Binding-site contacts:
Ligand atom C5 contacts residue TYR348 of chain 1.A at 3.9 Å (hydrophobic).
Ligand atom O7 contacts residue TYR348 of chain 1.A at 4.0 Å.
Ligand atom C1 contacts residue THR352 of chain 1.A at 4.1 Å.
Ligand atom O7 contacts residue ASN350 of chain 1.A at 3.4 Å (h-bond).
Ligand atom O5 contacts residue TYR348 of chain 1.A at 3.9 Å.
Ligand atom C3 contacts residue ASN350 of chain 1.A at 3.6 Å.
Ligand atom C1 contacts residue ASN350 of chain 1.A at 1.3 Å.
Ligand atom C7 contacts residue THR352 of chain 1.A at 4.3 Å.
Ligand atom C2 contacts residue ASN350 of chain 1.A at 2.2 Å.
Ligand atom C5 contacts residue ASN350 of chain 1.A at 3.7 Å.
Ligand atom O6 contacts residue TYR348 of chain 1.A at 4.4 Å.
Ligand atom N2 contacts residue THR352 of chain 1.A at 4.1 Å.
Ligand atom C8 contacts residue THR352 of chain 1.A at 3.8 Å.
Ligand atom C4 contacts residue ASN350 of chain 1.A at 4.2 Å.
Ligand atom C1 contacts residue TYR348 of chain 1.A at 4.3 Å (hydrophobic).
Ligand atom C8 contacts residue ASN350 of chain 1.A at 4.1 Å.
Ligand atom O5 contacts residue ASN350 of chain 1.A at 2.4 Å (h-bond).
Ligand atom N2 contacts residue ASN350 of chain 1.A at 2.5 Å (h-bond).
Ligand atom C7 contacts residue ASN350 of chain 1.A at 3.1 Å.

A protein and the small-molecule ligand that binds it are described below.
Small molecule (SMILES): CC(=O)N[C@H]1[C@H](O[C@H]2[C@H](O)[C@@H](NC(C)=O)CO[C@@H]2CO)O[C@H](CO)[C@@H](O[C@@H]2O[C@H](CO)[C@@H](O)[C@H](O)[C@@H]2O)[C@@H]1O

Sequence of chain 1.A:
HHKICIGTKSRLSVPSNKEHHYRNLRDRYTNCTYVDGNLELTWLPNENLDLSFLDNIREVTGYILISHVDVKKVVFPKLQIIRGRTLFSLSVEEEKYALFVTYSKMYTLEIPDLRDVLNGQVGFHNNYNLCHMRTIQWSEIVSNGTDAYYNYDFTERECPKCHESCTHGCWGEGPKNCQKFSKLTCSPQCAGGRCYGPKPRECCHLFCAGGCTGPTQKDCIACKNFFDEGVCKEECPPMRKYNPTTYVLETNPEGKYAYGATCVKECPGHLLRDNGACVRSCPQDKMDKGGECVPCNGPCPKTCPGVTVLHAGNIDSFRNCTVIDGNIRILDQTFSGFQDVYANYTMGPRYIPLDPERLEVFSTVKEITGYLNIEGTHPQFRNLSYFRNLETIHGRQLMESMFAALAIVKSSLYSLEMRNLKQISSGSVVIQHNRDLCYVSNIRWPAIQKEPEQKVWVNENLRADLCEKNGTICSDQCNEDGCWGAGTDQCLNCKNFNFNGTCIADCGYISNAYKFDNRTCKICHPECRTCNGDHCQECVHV